Binding-site contacts:
Ligand atom C5 contacts residue PRO28 of chain 1.G at 3.9 Å (hydrophobic).
Ligand atom C1 contacts residue PRO28 of chain 1.G at 3.7 Å (hydrophobic).
Ligand atom C7 contacts residue THR62 of chain 1.E at 3.7 Å.
Ligand atom N2 contacts residue ASN60 of chain 1.E at 3.0 Å (h-bond).
Ligand atom O7 contacts residue THR62 of chain 1.E at 3.6 Å.
Ligand atom C8 contacts residue ASN60 of chain 1.E at 3.1 Å.
Ligand atom C1 contacts residue ASN60 of chain 1.E at 1.5 Å.
Ligand atom C7 contacts residue ASN60 of chain 1.E at 3.4 Å.
Ligand atom C6 contacts residue PRO28 of chain 1.G at 4.2 Å (hydrophobic).
Ligand atom C8 contacts residue THR62 of chain 1.E at 3.4 Å.
Ligand atom C4 contacts residue ASN60 of chain 1.E at 4.4 Å.
Ligand atom C2 contacts residue ASN60 of chain 1.E at 2.6 Å.
Ligand atom C3 contacts residue ASN60 of chain 1.E at 3.9 Å.
Ligand atom C7 contacts residue VAL61 of chain 1.E at 4.0 Å (hydrophobic).
Ligand atom O5 contacts residue PRO28 of chain 1.G at 3.4 Å.
Ligand atom C8 contacts residue GLY26 of chain 1.G at 3.4 Å.
Ligand atom O7 contacts residue VAL61 of chain 1.E at 3.5 Å (h-bond).
Ligand atom O7 contacts residue ASN60 of chain 1.E at 3.2 Å.
Ligand atom O5 contacts residue ASN60 of chain 1.E at 2.4 Å (h-bond).
Ligand atom C5 contacts residue ASN60 of chain 1.E at 3.8 Å.
Ligand atom C8 contacts residue VAL61 of chain 1.E at 3.8 Å (hydrophobic).

Sequence of chain 1.G:
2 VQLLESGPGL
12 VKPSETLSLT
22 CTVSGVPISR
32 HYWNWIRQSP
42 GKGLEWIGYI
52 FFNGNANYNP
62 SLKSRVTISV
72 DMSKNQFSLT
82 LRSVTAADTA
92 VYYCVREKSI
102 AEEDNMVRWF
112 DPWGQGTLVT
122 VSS

Sequence of chain 1.E:
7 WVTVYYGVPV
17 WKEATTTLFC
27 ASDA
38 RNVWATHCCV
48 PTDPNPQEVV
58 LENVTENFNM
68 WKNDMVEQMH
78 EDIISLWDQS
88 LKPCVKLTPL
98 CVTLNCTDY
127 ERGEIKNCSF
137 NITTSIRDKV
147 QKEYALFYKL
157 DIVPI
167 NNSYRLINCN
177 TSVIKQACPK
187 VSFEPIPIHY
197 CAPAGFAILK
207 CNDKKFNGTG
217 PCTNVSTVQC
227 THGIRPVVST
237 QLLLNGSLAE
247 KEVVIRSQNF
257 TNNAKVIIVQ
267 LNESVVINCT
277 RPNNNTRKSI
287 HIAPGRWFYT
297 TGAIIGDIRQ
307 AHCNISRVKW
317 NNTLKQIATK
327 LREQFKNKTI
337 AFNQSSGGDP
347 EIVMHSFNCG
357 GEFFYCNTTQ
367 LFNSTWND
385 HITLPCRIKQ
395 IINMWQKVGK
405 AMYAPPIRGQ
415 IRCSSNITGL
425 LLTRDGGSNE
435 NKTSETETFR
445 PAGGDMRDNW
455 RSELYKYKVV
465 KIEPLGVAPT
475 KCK

A protein and the small-molecule ligand that binds it are described below.
Small molecule (SMILES): CC(=O)N[C@H]1[C@H](O[C@H]2[C@H](O)[C@@H](NC(C)=O)CO[C@@H]2CO)O[C@H](CO)[C@@H](O[C@@H]2O[C@H](CO)[C@@H](O)[C@H](O)[C@@H]2O)[C@@H]1O